Sequence of chain 1.A:
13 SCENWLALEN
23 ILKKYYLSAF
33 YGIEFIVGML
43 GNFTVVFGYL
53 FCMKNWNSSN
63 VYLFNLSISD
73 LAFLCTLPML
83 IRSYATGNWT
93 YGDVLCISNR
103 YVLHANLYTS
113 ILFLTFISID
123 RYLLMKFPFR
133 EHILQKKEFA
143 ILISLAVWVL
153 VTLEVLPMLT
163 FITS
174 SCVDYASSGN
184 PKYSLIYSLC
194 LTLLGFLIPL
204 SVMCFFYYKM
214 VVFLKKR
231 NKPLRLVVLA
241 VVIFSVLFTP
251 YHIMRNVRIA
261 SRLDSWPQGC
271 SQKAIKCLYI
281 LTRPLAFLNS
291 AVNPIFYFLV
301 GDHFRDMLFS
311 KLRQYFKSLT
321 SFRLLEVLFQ

Binding-site contacts:
Ligand atom C06 contacts residue ASP306 of chain 1.A at 4.2 Å.
Ligand atom C03 contacts residue HIS303 of chain 1.A at 3.5 Å.
Ligand atom C06 contacts residue HIS303 of chain 1.A at 3.6 Å.
Ligand atom C02 contacts residue ARG235 of chain 1.A at 4.2 Å.
Ligand atom C04 contacts residue PHE298 of chain 1.A at 3.5 Å (hydrophobic).
Ligand atom C03 contacts residue GLY301 of chain 1.A at 4.2 Å.
Ligand atom O08 contacts residue LYS232 of chain 1.A at 3.5 Å (salt-bridge).
Ligand atom C04 contacts residue HIS303 of chain 1.A at 3.6 Å.
Ligand atom C03 contacts residue ASP302 of chain 1.A at 4.4 Å.
Ligand atom C01 contacts residue HIS303 of chain 1.A at 4.0 Å.
Ligand atom C03 contacts residue PHE298 of chain 1.A at 4.2 Å (hydrophobic).
Ligand atom C04 contacts residue PHE304 of chain 1.A at 3.9 Å (hydrophobic).
Ligand atom C05 contacts residue PHE304 of chain 1.A at 4.0 Å (hydrophobic).
Ligand atom C02 contacts residue LYS232 of chain 1.A at 3.9 Å.
Ligand atom O07 contacts residue PHE304 of chain 1.A at 3.1 Å (h-bond).
Ligand atom O08 contacts residue PHE298 of chain 1.A at 3.4 Å (h-bond).
Ligand atom O08 contacts residue ARG235 of chain 1.A at 2.8 Å (salt-bridge).
Ligand atom C06 contacts residue ARG305 of chain 1.A at 3.5 Å.
Ligand atom O07 contacts residue PHE298 of chain 1.A at 3.5 Å.
Ligand atom O07 contacts residue ARG305 of chain 1.A at 2.8 Å (salt-bridge).
Ligand atom C01 contacts residue LYS232 of chain 1.A at 3.2 Å.
Ligand atom C05 contacts residue PHE298 of chain 1.A at 4.0 Å (hydrophobic).
Ligand atom C06 contacts residue PHE304 of chain 1.A at 4.4 Å (hydrophobic).
Ligand atom C05 contacts residue ARG305 of chain 1.A at 4.0 Å.
Ligand atom C02 contacts residue PHE298 of chain 1.A at 3.9 Å (hydrophobic).
Ligand atom O07 contacts residue HIS303 of chain 1.A at 3.6 Å.
Ligand atom C05 contacts residue HIS303 of chain 1.A at 3.9 Å.
Ligand atom C04 contacts residue ASP302 of chain 1.A at 4.2 Å.

This protein binds this small molecule.
Small molecule (SMILES): C[C@H](O)CC[C@@H](C)O